The protein below binds the small molecule below.
Small molecule (SMILES): [H]/N=C(\N)NCCC[C@@H]1NC(=O)[C@H](CCCC)N(C)C(=O)[C@H](CCCC)N(C)C(=O)[C@H](Cc2c[nH]c3ccccc23)NC(=O)[C@H](CO)NC(=O)[C@H](Cc2c[nH]c3ccccc23)NC(=O)[C@H](CO)NC(=O)[C@H](CC(C)C)NC(=O)[C@H](Cc2cnc[nH]2)NC(=O)[C@@H]2CCCN2C(=O)[C@H](CC(N)=O)NC(=O)[C@H](C)N(C)C(=O)[C@H](Cc2ccccc2)NC(=O)CSC[C@@H](C(=O)NCC(N)=O)NC1=O

Sequence of chain 1.C:
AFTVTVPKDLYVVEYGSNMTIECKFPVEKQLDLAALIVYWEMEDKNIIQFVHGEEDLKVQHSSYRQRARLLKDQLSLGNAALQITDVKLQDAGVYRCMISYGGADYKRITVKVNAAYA

Binding-site contacts:
Ligand atom C contacts residue VAL59 of chain 1.C at 3.7 Å (hydrophobic).
Ligand atom CH2 contacts residue ARG96 of chain 1.C at 3.7 Å.
Ligand atom CD2 contacts residue GLN49 of chain 1.C at 3.4 Å.
Ligand atom O contacts residue TYR39 of chain 1.C at 3.6 Å.
Ligand atom O contacts residue VAL59 of chain 1.C at 3.6 Å.
Ligand atom O contacts residue VAL59 of chain 1.C at 3.2 Å.
Ligand atom O contacts residue VAL51 of chain 1.C at 3.6 Å.
Ligand atom CE3 contacts residue TYR39 of chain 1.C at 3.4 Å (hydrophobic).
Ligand atom N contacts residue GLN49 of chain 1.C at 3.0 Å (h-bond).
Ligand atom C contacts residue TYR39 of chain 1.C at 3.5 Å (hydrophobic).
Ligand atom CG contacts residue ARG96 of chain 1.C at 3.4 Å.
Ligand atom N contacts residue TYR39 of chain 1.C at 3.7 Å.
Ligand atom CE1 contacts residue ASP56 of chain 1.C at 3.8 Å.
Ligand atom CG contacts residue GLN49 of chain 1.C at 3.4 Å.
Ligand atom NE1 contacts residue ARG96 of chain 1.C at 3.5 Å (salt-bridge).
Ligand atom CZ3 contacts residue ARG96 of chain 1.C at 3.7 Å.
Ligand atom CZ2 contacts residue VAL51 of chain 1.C at 3.6 Å (hydrophobic).
Ligand atom CD contacts residue VAL51 of chain 1.C at 3.6 Å (hydrophobic).
Ligand atom CA contacts residue VAL59 of chain 1.C at 3.7 Å (hydrophobic).
Ligand atom N contacts residue ASN46 of chain 1.C at 3.4 Å (h-bond).
Ligand atom CE3 contacts residue GLN49 of chain 1.C at 3.7 Å.
Ligand atom CG contacts residue ASP56 of chain 1.C at 3.8 Å.
Ligand atom ND1 contacts residue ASP56 of chain 1.C at 2.9 Å (salt-bridge).
Ligand atom CD1 contacts residue GLN49 of chain 1.C at 3.2 Å.
Ligand atom CA contacts residue ASP56 of chain 1.C at 3.6 Å.
Ligand atom NE1 contacts residue GLN49 of chain 1.C at 3.1 Å (h-bond).
Ligand atom OG contacts residue VAL59 of chain 1.C at 3.5 Å.
Ligand atom CD contacts residue MET98 of chain 1.C at 3.8 Å (hydrophobic).
Ligand atom CB contacts residue ARG96 of chain 1.C at 3.3 Å.
Ligand atom CE2 contacts residue GLN49 of chain 1.C at 3.2 Å.
Ligand atom O contacts residue ASN46 of chain 1.C at 3.3 Å (h-bond).
Ligand atom CH2 contacts residue VAL51 of chain 1.C at 3.6 Å (hydrophobic).
Ligand atom CD1 contacts residue ARG96 of chain 1.C at 3.5 Å.
Ligand atom CZ contacts residue MET98 of chain 1.C at 3.7 Å (hydrophobic).
Ligand atom CD2 contacts residue ARG96 of chain 1.C at 3.7 Å.
Ligand atom CB contacts residue TYR39 of chain 1.C at 3.3 Å (hydrophobic).
Ligand atom CB contacts residue GLN49 of chain 1.C at 3.7 Å.
Ligand atom CZ2 contacts residue TYR106 of chain 1.C at 3.7 Å (hydrophobic).
Ligand atom N contacts residue GLN49 of chain 1.C at 3.5 Å (h-bond).
Ligand atom CA contacts residue GLN49 of chain 1.C at 3.6 Å.